Sequence of chain 1.C:
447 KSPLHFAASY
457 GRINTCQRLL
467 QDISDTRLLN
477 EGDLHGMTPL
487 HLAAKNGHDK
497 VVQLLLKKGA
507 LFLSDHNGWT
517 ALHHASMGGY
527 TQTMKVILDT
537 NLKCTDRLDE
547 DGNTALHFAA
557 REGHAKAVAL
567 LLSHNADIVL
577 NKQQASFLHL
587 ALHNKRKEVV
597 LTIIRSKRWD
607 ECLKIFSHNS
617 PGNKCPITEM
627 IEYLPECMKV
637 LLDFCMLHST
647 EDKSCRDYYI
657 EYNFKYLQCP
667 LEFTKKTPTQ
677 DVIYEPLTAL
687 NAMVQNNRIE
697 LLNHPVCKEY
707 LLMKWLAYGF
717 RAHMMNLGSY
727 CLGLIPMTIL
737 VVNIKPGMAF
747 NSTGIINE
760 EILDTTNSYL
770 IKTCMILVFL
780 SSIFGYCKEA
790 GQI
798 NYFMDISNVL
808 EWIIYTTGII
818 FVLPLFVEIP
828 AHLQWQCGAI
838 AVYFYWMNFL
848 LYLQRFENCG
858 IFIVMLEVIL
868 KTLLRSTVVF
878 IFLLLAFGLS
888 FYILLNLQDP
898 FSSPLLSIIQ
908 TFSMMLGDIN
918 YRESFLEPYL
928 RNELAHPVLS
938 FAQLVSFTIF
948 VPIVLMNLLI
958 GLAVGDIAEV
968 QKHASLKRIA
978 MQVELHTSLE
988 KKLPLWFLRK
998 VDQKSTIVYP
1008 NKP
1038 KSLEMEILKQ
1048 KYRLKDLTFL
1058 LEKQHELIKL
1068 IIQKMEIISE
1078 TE

A protein and the small-molecule ligand that binds it are described below.
Small molecule (SMILES): CC(=O)N[C@H]1[C@H](O[C@H]2[C@H](O)[C@@H](NC(C)=O)CO[C@@H]2CO)O[C@H](CO)[C@@H](O)[C@@H]1O

Binding-site contacts:
Ligand atom C8 contacts residue GLU760 of chain 1.C at 4.2 Å.
Ligand atom C1 contacts residue THR749 of chain 1.C at 3.7 Å.
Ligand atom N2 contacts residue ASN747 of chain 1.C at 2.9 Å (h-bond).
Ligand atom N2 contacts residue THR749 of chain 1.C at 3.3 Å (h-bond).
Ligand atom C7 contacts residue THR749 of chain 1.C at 4.3 Å.
Ligand atom C5 contacts residue LEU762 of chain 1.C at 4.2 Å (hydrophobic).
Ligand atom C5 contacts residue ILE752 of chain 1.C at 4.4 Å (hydrophobic).
Ligand atom C4 contacts residue ASN747 of chain 1.C at 4.2 Å.
Ligand atom O7 contacts residue ASN747 of chain 1.C at 3.7 Å.
Ligand atom O6 contacts residue ILE752 of chain 1.C at 4.1 Å.
Ligand atom C8 contacts residue THR749 of chain 1.C at 4.4 Å.
Ligand atom C8 contacts residue SER748 of chain 1.C at 4.0 Å.
Ligand atom C7 contacts residue ASN747 of chain 1.C at 3.5 Å.
Ligand atom C3 contacts residue ASN747 of chain 1.C at 3.8 Å.
Ligand atom C5 contacts residue ASN747 of chain 1.C at 3.7 Å.
Ligand atom C6 contacts residue LEU762 of chain 1.C at 4.2 Å (hydrophobic).
Ligand atom C2 contacts residue THR749 of chain 1.C at 3.9 Å.
Ligand atom O5 contacts residue ILE752 of chain 1.C at 3.7 Å.
Ligand atom C2 contacts residue ASN747 of chain 1.C at 2.4 Å.
Ligand atom C8 contacts residue LEU762 of chain 1.C at 4.1 Å (hydrophobic).
Ligand atom O6 contacts residue GLU760 of chain 1.C at 3.7 Å.
Ligand atom C3 contacts residue THR749 of chain 1.C at 4.2 Å.
Ligand atom C6 contacts residue ILE752 of chain 1.C at 3.8 Å (hydrophobic).
Ligand atom C1 contacts residue ASN747 of chain 1.C at 1.4 Å.
Ligand atom C6 contacts residue GLU760 of chain 1.C at 4.2 Å.
Ligand atom O5 contacts residue ASN747 of chain 1.C at 2.4 Å (h-bond).